Binding-site contacts:
Ligand atom O05 contacts residue TRP166 of chain 1.A at 3.0 Å (h-bond).
Ligand atom O20 contacts residue LEU88 of chain 1.A at 3.1 Å.
Ligand atom O19 contacts residue TYR461 of chain 1.A at 2.9 Å (h-bond).
Ligand atom C02 contacts residue VAL380 of chain 1.A at 3.9 Å (hydrophobic).
Ligand atom P16 contacts residue HIS442 of chain 1.A at 3.3 Å.
Ligand atom C06 contacts residue LEU465 of chain 1.A at 3.9 Å (hydrophobic).
Ligand atom P16 contacts residue ASN459 of chain 1.A at 3.9 Å.
Ligand atom O08 contacts residue TYR461 of chain 1.A at 3.8 Å.
Ligand atom O19 contacts residue HIS442 of chain 1.A at 3.8 Å.
Ligand atom O19 contacts residue GLN337 of chain 1.A at 3.1 Å (h-bond).
Ligand atom C14 contacts residue HIS168 of chain 1.A at 3.9 Å.
Ligand atom C03 contacts residue VAL380 of chain 1.A at 4.0 Å (hydrophobic).
Ligand atom C10 contacts residue LEU465 of chain 1.A at 3.6 Å (hydrophobic).
Ligand atom C01 contacts residue ALA123 of chain 1.A at 3.9 Å (hydrophobic).
Ligand atom C06 contacts residue LEU88 of chain 1.A at 3.5 Å (hydrophobic).
Ligand atom C03 contacts residue ALA123 of chain 1.A at 3.6 Å (hydrophobic).
Ligand atom O18 contacts residue LYS444 of chain 1.A at 2.9 Å (salt-bridge).
Ligand atom O18 contacts residue ASN459 of chain 1.A at 2.8 Å (h-bond).
Ligand atom O20 contacts residue GLY381 of chain 1.A at 3.4 Å.
Ligand atom O18 contacts residue TYR461 of chain 1.A at 3.6 Å (h-bond).
Ligand atom O18 contacts residue HIS168 of chain 1.A at 3.1 Å (h-bond).
Ligand atom O15 contacts residue HIS168 of chain 1.A at 2.9 Å (h-bond).
Ligand atom O18 contacts residue HIS442 of chain 1.A at 3.3 Å (h-bond).
Ligand atom P16 contacts residue HIS168 of chain 1.A at 3.4 Å.
Ligand atom C06 contacts residue TRP166 of chain 1.A at 3.8 Å (hydrophobic).
Ligand atom C04 contacts residue LEU88 of chain 1.A at 3.9 Å (hydrophobic).
Ligand atom C02 contacts residue GLY381 of chain 1.A at 3.4 Å.
Ligand atom O17 contacts residue HIS168 of chain 1.A at 3.8 Å.
Ligand atom O13 contacts residue VAL380 of chain 1.A at 3.6 Å.
Ligand atom C06 contacts residue HIS168 of chain 1.A at 3.5 Å.
Ligand atom C04 contacts residue TRP166 of chain 1.A at 3.7 Å (hydrophobic).
Ligand atom P16 contacts residue TYR461 of chain 1.A at 3.5 Å.
Ligand atom C03 contacts residue TRP166 of chain 1.A at 3.4 Å (hydrophobic).
Ligand atom C10 contacts residue TRP166 of chain 1.A at 3.7 Å (hydrophobic).
Ligand atom O15 contacts residue TYR461 of chain 1.A at 3.7 Å.
Ligand atom O05 contacts residue LEU88 of chain 1.A at 3.8 Å.
Ligand atom C12 contacts residue TRP166 of chain 1.A at 4.0 Å (hydrophobic).
Ligand atom O17 contacts residue HIS442 of chain 1.A at 2.3 Å (h-bond).
Ligand atom C01 contacts residue TYR126 of chain 1.A at 3.9 Å (hydrophobic).
Ligand atom O08 contacts residue LEU465 of chain 1.A at 4.0 Å.

Sequence of chain 1.A:
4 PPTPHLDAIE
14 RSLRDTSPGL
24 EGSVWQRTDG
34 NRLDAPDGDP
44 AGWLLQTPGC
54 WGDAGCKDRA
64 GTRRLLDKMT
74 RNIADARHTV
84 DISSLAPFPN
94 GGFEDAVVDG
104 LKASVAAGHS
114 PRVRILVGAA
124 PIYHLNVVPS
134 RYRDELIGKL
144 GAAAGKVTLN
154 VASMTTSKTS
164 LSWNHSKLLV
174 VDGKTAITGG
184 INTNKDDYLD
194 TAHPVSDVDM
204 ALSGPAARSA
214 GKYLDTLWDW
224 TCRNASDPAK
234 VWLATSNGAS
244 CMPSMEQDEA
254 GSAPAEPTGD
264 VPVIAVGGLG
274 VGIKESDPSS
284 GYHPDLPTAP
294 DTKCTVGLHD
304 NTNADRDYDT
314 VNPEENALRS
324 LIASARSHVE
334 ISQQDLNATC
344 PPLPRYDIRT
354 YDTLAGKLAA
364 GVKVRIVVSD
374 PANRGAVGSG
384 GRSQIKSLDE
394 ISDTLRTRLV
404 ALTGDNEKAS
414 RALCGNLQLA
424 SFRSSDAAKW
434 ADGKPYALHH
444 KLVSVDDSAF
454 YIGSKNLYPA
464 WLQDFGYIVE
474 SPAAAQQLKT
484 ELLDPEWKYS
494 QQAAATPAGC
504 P

A small-molecule ligand and the protein it binds are described below.
Small molecule (SMILES): CCCC(=O)OC[C@H](COP(=O)(O)O)OC(=O)CCC